Binding-site contacts:
Ligand atom C1 contacts residue PHE379 of chain 1.A at 3.7 Å (hydrophobic).
Ligand atom C3 contacts residue CYS380 of chain 1.A at 4.5 Å (hydrophobic).
Ligand atom C11 contacts residue CYS375 of chain 1.A at 4.1 Å (hydrophobic).
Ligand atom C23 contacts residue PHE207 of chain 1.A at 4.3 Å (hydrophobic).
Ligand atom C2 contacts residue PHE379 of chain 1.A at 3.6 Å (hydrophobic).
Ligand atom C21 contacts residue PHE207 of chain 1.A at 4.0 Å (hydrophobic).
Ligand atom C11 contacts residue OLA1 of chain 1.W at 4.2 Å.
Ligand atom C2 contacts residue OLA1 of chain 1.W at 4.1 Å.
Ligand atom C22 contacts residue OLA1 of chain 1.W at 4.3 Å.
Ligand atom C24 contacts residue OLA1 of chain 1.W at 4.2 Å.
Ligand atom C23 contacts residue LEU368 of chain 1.A at 4.2 Å (hydrophobic).
Ligand atom C1 contacts residue OLA1 of chain 1.W at 3.9 Å.
Ligand atom C24 contacts residue LEU368 of chain 1.A at 4.4 Å (hydrophobic).
Ligand atom C21 contacts residue PHE208 of chain 1.A at 4.1 Å (hydrophobic).
Ligand atom C10 contacts residue PHE376 of chain 1.A at 4.4 Å (hydrophobic).
Ligand atom C19 contacts residue PHE376 of chain 1.A at 3.7 Å (hydrophobic).
Ligand atom C27 contacts residue OLA1 of chain 1.O at 4.3 Å.
Ligand atom C11 contacts residue PHE379 of chain 1.A at 3.8 Å (hydrophobic).
Ligand atom C19 contacts residue CYS375 of chain 1.A at 3.8 Å (hydrophobic).
Ligand atom C21 contacts residue OLA1 of chain 1.W at 3.9 Å.
Ligand atom C8 contacts residue PHE376 of chain 1.A at 4.0 Å (hydrophobic).
Ligand atom C6 contacts residue PHE376 of chain 1.A at 3.5 Å (hydrophobic).
Ligand atom C18 contacts residue ILE372 of chain 1.A at 3.7 Å (hydrophobic).
Ligand atom O1 contacts residue CYS380 of chain 1.A at 3.8 Å.
Ligand atom C2 contacts residue CYS380 of chain 1.A at 4.4 Å (hydrophobic).
Ligand atom C7 contacts residue PHE376 of chain 1.A at 3.7 Å (hydrophobic).
Ligand atom C12 contacts residue OLA1 of chain 1.W at 4.3 Å.
Ligand atom C19 contacts residue PHE379 of chain 1.A at 4.1 Å (hydrophobic).
Ligand atom C18 contacts residue CYS375 of chain 1.A at 3.9 Å (hydrophobic).
Ligand atom C24 contacts residue LEU212 of chain 1.A at 3.7 Å (hydrophobic).
Ligand atom C27 contacts residue LEU368 of chain 1.A at 4.0 Å (hydrophobic).
Ligand atom C5 contacts residue PHE376 of chain 1.A at 3.6 Å (hydrophobic).
Ligand atom C4 contacts residue PHE376 of chain 1.A at 3.7 Å (hydrophobic).
Ligand atom C27 contacts residue OLA1 of chain 1.T at 3.8 Å.
Ligand atom C26 contacts residue OLA1 of chain 1.W at 3.6 Å.

Sequence of chain 1.A:
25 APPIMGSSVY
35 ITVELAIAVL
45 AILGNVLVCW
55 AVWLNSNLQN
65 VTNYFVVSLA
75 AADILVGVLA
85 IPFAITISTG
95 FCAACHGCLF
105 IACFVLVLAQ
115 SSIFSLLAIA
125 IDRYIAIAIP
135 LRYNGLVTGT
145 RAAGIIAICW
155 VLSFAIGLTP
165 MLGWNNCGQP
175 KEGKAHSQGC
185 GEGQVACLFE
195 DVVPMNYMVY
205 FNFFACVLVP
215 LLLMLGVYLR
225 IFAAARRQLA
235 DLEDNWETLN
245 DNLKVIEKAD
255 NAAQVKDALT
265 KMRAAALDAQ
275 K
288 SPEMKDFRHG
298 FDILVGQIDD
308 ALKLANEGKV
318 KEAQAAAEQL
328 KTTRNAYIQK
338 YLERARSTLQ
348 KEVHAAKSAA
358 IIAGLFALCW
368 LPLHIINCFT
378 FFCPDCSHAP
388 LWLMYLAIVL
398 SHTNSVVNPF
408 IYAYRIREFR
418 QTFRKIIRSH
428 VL

This small molecule binds to this protein.
Small molecule (SMILES): CC(C)CCC[C@@H](C)[C@H]1CC[C@H]2[C@@H]3CC=C4C[C@@H](O)CC[C@]4(C)[C@H]3CC[C@]12C